The protein below binds the small molecule below.
Small molecule (SMILES): CC(=O)N[C@@H]1[C@@H](O)[C@H](O)[C@@H](CO)O[C@H]1O

Binding-site contacts:
Ligand atom C5 contacts residue ASN336 of chain 2.A at 3.7 Å.
Ligand atom C2 contacts residue HIS334 of chain 2.A at 3.9 Å.
Ligand atom C1 contacts residue ASN336 of chain 2.A at 1.4 Å.
Ligand atom C3 contacts residue HIS334 of chain 2.A at 3.9 Å.
Ligand atom C1 contacts residue THR418 of chain 2.A at 4.3 Å.
Ligand atom C8 contacts residue CYS301 of chain 2.A at 4.4 Å (hydrophobic).
Ligand atom C8 contacts residue ASN300 of chain 2.A at 3.3 Å.
Ligand atom C7 contacts residue ARG447 of chain 2.A at 4.3 Å.
Ligand atom C2 contacts residue ASN336 of chain 2.A at 2.3 Å.
Ligand atom C7 contacts residue ASN336 of chain 2.A at 3.2 Å.
Ligand atom C1 contacts residue HIS334 of chain 2.A at 4.2 Å.
Ligand atom C8 contacts residue ARG447 of chain 2.A at 4.0 Å.
Ligand atom C8 contacts residue ASN336 of chain 2.A at 4.3 Å.
Ligand atom C7 contacts residue HIS334 of chain 2.A at 4.0 Å.
Ligand atom C4 contacts residue ASN336 of chain 2.A at 4.1 Å.
Ligand atom O5 contacts residue THR418 of chain 2.A at 4.3 Å.
Ligand atom N2 contacts residue ASN336 of chain 2.A at 2.8 Å (h-bond).
Ligand atom O5 contacts residue ASN336 of chain 2.A at 2.4 Å (h-bond).
Ligand atom O7 contacts residue ASN336 of chain 2.A at 3.4 Å (h-bond).
Ligand atom C3 contacts residue ASN336 of chain 2.A at 3.6 Å.
Ligand atom C8 contacts residue HIS334 of chain 2.A at 3.9 Å.
Ligand atom O7 contacts residue ASN300 of chain 2.A at 4.3 Å.
Ligand atom C7 contacts residue ASN300 of chain 2.A at 4.3 Å.
Ligand atom O3 contacts residue HIS334 of chain 2.A at 4.3 Å.
Ligand atom N2 contacts residue HIS334 of chain 2.A at 3.1 Å (h-bond).
Ligand atom O7 contacts residue ARG447 of chain 2.A at 4.0 Å.
Ligand atom C8 contacts residue THR302 of chain 2.A at 3.6 Å.

Sequence of chain 2.A:
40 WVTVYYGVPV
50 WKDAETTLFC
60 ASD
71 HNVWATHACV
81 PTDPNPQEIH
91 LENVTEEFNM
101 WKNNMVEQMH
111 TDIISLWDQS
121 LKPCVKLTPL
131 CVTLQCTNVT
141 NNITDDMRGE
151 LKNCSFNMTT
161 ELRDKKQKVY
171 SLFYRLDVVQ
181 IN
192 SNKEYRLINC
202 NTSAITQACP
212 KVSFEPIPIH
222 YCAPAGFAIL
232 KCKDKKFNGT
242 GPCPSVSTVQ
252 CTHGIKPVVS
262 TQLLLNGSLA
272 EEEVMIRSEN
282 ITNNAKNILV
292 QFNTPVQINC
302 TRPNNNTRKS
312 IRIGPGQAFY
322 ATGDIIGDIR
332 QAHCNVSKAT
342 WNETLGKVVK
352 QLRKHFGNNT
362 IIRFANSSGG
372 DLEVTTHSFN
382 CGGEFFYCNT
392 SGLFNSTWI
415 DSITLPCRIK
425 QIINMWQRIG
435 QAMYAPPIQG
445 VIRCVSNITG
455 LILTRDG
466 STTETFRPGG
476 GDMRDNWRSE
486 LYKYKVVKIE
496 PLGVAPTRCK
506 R